This small molecule binds to this protein.
Small molecule (SMILES): CO[C@@H]1O[C@H](CNc2nc3cc4c(=O)[nH]c(N)nc4cc3[nH]2)[C@@H](O)[C@H]1O

Sequence of chain 2.A:
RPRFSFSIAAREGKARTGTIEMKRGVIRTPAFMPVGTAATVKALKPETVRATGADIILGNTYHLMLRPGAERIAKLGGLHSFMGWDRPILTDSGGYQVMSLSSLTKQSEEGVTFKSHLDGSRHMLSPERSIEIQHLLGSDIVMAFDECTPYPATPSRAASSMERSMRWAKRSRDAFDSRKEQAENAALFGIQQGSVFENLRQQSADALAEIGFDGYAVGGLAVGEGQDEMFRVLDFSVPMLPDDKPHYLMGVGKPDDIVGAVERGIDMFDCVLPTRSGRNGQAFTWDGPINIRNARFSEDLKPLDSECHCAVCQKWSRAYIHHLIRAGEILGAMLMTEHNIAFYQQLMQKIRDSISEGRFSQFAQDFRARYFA

Binding-site contacts:
Ligand atom C12 contacts residue LEU231 of chain 2.A at 3.6 Å (hydrophobic).
Ligand atom O2 contacts residue GLY230 of chain 2.A at 2.8 Å (h-bond).
Ligand atom C11 contacts residue CYS158 of chain 2.A at 3.8 Å (hydrophobic).
Ligand atom C11 contacts residue TYR106 of chain 2.A at 3.8 Å (hydrophobic).
Ligand atom C2 contacts residue TYR106 of chain 2.A at 3.6 Å (hydrophobic).
Ligand atom O2 contacts residue GLY229 of chain 2.A at 3.4 Å.
Ligand atom N5 contacts residue TYR106 of chain 2.A at 3.8 Å.
Ligand atom C9 contacts residue CYS158 of chain 2.A at 3.8 Å (hydrophobic).
Ligand atom C9 contacts residue ASP156 of chain 2.A at 3.6 Å.
Ligand atom N5 contacts residue LEU231 of chain 2.A at 2.9 Å (h-bond).
Ligand atom C12 contacts residue MET260 of chain 2.A at 3.8 Å (hydrophobic).
Ligand atom C3 contacts residue GLY261 of chain 2.A at 3.7 Å.
Ligand atom N2 contacts residue TYR106 of chain 2.A at 3.3 Å.
Ligand atom O4 contacts residue ARG286 of chain 2.A at 3.8 Å.
Ligand atom C5 contacts residue TYR106 of chain 2.A at 3.7 Å (hydrophobic).
Ligand atom N contacts residue ALA232 of chain 2.A at 3.0 Å (h-bond).
Ligand atom O2 contacts residue GLN203 of chain 2.A at 3.0 Å (h-bond).
Ligand atom C7 contacts residue ASP102 of chain 2.A at 3.8 Å.
Ligand atom N1 contacts residue TYR106 of chain 2.A at 3.7 Å.
Ligand atom N3 contacts residue ASP156 of chain 2.A at 2.8 Å (salt-bridge).
Ligand atom N2 contacts residue MET260 of chain 2.A at 3.4 Å.
Ligand atom C8 contacts residue ASP156 of chain 2.A at 3.6 Å.
Ligand atom N contacts residue TYR106 of chain 2.A at 3.8 Å.
Ligand atom C8 contacts residue TYR106 of chain 2.A at 3.6 Å (hydrophobic).
Ligand atom O1 contacts residue ALA232 of chain 2.A at 3.1 Å (h-bond).
Ligand atom C7 contacts residue TYR106 of chain 2.A at 3.5 Å (hydrophobic).
Ligand atom N3 contacts residue ASP102 of chain 2.A at 2.8 Å (salt-bridge).
Ligand atom N1 contacts residue GLY261 of chain 2.A at 3.7 Å.
Ligand atom N4 contacts residue ASP156 of chain 2.A at 2.7 Å (salt-bridge).
Ligand atom N5 contacts residue MET260 of chain 2.A at 3.6 Å.
Ligand atom C8 contacts residue MET260 of chain 2.A at 3.6 Å (hydrophobic).
Ligand atom C6 contacts residue TYR106 of chain 2.A at 3.6 Å (hydrophobic).
Ligand atom O2 contacts residue CYS158 of chain 2.A at 3.4 Å.
Ligand atom N5 contacts residue ALA232 of chain 2.A at 3.5 Å (h-bond).
Ligand atom N3 contacts residue ILE201 of chain 2.A at 3.6 Å.
Ligand atom N2 contacts residue ASP102 of chain 2.A at 2.8 Å (salt-bridge).
Ligand atom O2 contacts residue ASP156 of chain 2.A at 3.6 Å (salt-bridge).
Ligand atom C4 contacts residue ALA232 of chain 2.A at 3.6 Å (hydrophobic).
Ligand atom C8 contacts residue ASP102 of chain 2.A at 3.5 Å.
Ligand atom C12 contacts residue TYR106 of chain 2.A at 3.7 Å (hydrophobic).